Sequence of chain 21.H:
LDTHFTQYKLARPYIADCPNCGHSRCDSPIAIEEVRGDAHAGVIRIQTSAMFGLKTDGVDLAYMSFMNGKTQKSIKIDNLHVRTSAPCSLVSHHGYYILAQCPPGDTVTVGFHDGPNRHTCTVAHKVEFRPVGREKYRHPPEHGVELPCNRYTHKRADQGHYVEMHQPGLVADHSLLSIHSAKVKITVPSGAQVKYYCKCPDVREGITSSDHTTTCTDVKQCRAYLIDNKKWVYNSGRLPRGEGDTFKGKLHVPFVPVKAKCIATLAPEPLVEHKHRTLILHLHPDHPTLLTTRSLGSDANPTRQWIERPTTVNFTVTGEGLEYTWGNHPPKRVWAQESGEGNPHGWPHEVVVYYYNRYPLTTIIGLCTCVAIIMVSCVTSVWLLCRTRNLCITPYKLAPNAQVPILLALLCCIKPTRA

Binding-site contacts:
Ligand atom OAF contacts residue ALA158 of chain 21.H at 3.3 Å.
Ligand atom OAH contacts residue THR4 of chain 21.H at 3.7 Å.
Ligand atom O6A contacts residue HIS94 of chain 21.H at 3.2 Å (h-bond).
Ligand atom O6B contacts residue ARG157 of chain 21.H at 3.3 Å (salt-bridge).
Ligand atom SAG contacts residue ARG157 of chain 21.H at 3.6 Å (salt-bridge).
Ligand atom O6A contacts residue LEU62 of chain 21.H at 3.4 Å.
Ligand atom OAH contacts residue LEU2 of chain 21.H at 2.8 Å (h-bond).
Ligand atom O6B contacts residue HIS94 of chain 21.H at 4.0 Å.
Ligand atom C3 contacts residue ARG157 of chain 21.H at 3.7 Å.
Ligand atom OAH contacts residue ARG157 of chain 21.H at 3.1 Å (salt-bridge).
Ligand atom OBI contacts residue LYS156 of chain 21.H at 4.0 Å.
Ligand atom SAG contacts residue THR4 of chain 21.H at 3.9 Å.
Ligand atom C5 contacts residue HIS155 of chain 21.H at 4.0 Å.
Ligand atom C3 contacts residue LYS156 of chain 21.H at 4.0 Å.
Ligand atom O6A contacts residue HIS155 of chain 21.H at 3.8 Å.
Ligand atom C5 contacts residue LEU62 of chain 21.H at 3.8 Å (hydrophobic).
Ligand atom O3 contacts residue LYS156 of chain 21.H at 3.0 Å.
Ligand atom O6B contacts residue HIS155 of chain 21.H at 3.3 Å (h-bond).
Ligand atom O6A contacts residue SER93 of chain 21.H at 3.2 Å.
Ligand atom C4 contacts residue LYS156 of chain 21.H at 4.0 Å.
Ligand atom C6 contacts residue SER93 of chain 21.H at 4.0 Å.
Ligand atom O5B contacts residue LYS156 of chain 21.H at 3.3 Å.
Ligand atom OAF contacts residue ARG157 of chain 21.H at 2.8 Å (salt-bridge).
Ligand atom O4 contacts residue SER93 of chain 21.H at 3.0 Å (h-bond).
Ligand atom C6 contacts residue HIS155 of chain 21.H at 3.4 Å.
Ligand atom C6 contacts residue LEU62 of chain 21.H at 3.5 Å (hydrophobic).
Ligand atom O4 contacts residue HIS155 of chain 21.H at 3.5 Å (h-bond).
Ligand atom O5 contacts residue ARG157 of chain 21.H at 3.8 Å.
Ligand atom O5 contacts residue LYS156 of chain 21.H at 3.4 Å.
Ligand atom O4 contacts residue LYS156 of chain 21.H at 3.5 Å.
Ligand atom O6B contacts residue LEU62 of chain 21.H at 4.0 Å.
Ligand atom O3 contacts residue ARG157 of chain 21.H at 3.3 Å (salt-bridge).
Ligand atom C6 contacts residue HIS94 of chain 21.H at 3.9 Å.
Ligand atom O5 contacts residue HIS155 of chain 21.H at 3.6 Å.
Ligand atom O6B contacts residue LYS156 of chain 21.H at 3.3 Å.
Ligand atom C2 contacts residue ALA158 of chain 21.H at 3.7 Å (hydrophobic).
Ligand atom OAF contacts residue THR4 of chain 21.H at 2.9 Å (h-bond).
Ligand atom OAH contacts residue ASP3 of chain 21.H at 4.0 Å.
Ligand atom C3 contacts residue ALA158 of chain 21.H at 4.0 Å (hydrophobic).
Ligand atom O3 contacts residue ALA158 of chain 21.H at 3.0 Å (h-bond).

The small molecule below binds the protein below.
Small molecule (SMILES): O=C(O)[C@@H]1O[C@H](O[C@H]2[C@@H](OS(=O)(=O)O)O[C@@H](O)[C@H](NS(=O)(=O)O)[C@H]2O)[C@@H](OS(=O)(=O)O)[C@H](O)[C@@H]1O